This protein binds this small molecule.
Small molecule (SMILES): CC(=O)N[C@@H]1[C@@H](O)[C@H](O)[C@@H](CO)O[C@H]1O

Binding-site contacts:
Ligand atom C2 contacts residue ASN148 of chain 1.D at 2.4 Å.
Ligand atom O7 contacts residue ASN148 of chain 1.D at 3.0 Å (h-bond).
Ligand atom C5 contacts residue THR150 of chain 1.D at 4.2 Å.
Ligand atom C8 contacts residue VAL212 of chain 1.D at 4.2 Å (hydrophobic).
Ligand atom C5 contacts residue ASN148 of chain 1.D at 3.5 Å.
Ligand atom O5 contacts residue THR150 of chain 1.D at 4.0 Å.
Ligand atom C1 contacts residue THR150 of chain 1.D at 4.4 Å.
Ligand atom C1 contacts residue ALA210 of chain 1.D at 4.4 Å (hydrophobic).
Ligand atom O5 contacts residue ASN148 of chain 1.D at 2.2 Å (h-bond).
Ligand atom N2 contacts residue ASN148 of chain 1.D at 3.1 Å (h-bond).
Ligand atom C3 contacts residue ASN148 of chain 1.D at 3.7 Å.
Ligand atom N2 contacts residue ALA210 of chain 1.D at 4.5 Å.
Ligand atom C7 contacts residue ASN148 of chain 1.D at 3.4 Å.
Ligand atom O6 contacts residue THR150 of chain 1.D at 4.5 Å.
Ligand atom C6 contacts residue ASN148 of chain 1.D at 4.5 Å.
Ligand atom C1 contacts residue ASN148 of chain 1.D at 1.4 Å.
Ligand atom C4 contacts residue ASN148 of chain 1.D at 4.0 Å.
Ligand atom C6 contacts residue THR150 of chain 1.D at 4.4 Å.
Ligand atom O6 contacts residue ASN148 of chain 1.D at 4.2 Å.

Sequence of chain 1.D:
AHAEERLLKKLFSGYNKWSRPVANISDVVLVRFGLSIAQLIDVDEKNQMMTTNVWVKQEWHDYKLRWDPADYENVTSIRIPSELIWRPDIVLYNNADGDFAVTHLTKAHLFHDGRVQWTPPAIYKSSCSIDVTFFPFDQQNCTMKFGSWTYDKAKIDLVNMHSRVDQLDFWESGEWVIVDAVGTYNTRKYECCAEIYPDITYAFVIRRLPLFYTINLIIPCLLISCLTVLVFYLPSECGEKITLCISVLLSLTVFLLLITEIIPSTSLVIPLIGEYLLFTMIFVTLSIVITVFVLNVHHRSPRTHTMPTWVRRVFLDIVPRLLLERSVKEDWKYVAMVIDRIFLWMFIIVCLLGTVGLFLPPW